Binding-site contacts:
Ligand atom C5 contacts residue GLU39 of chain 1.A at 3.6 Å.
Ligand atom C7 contacts residue TRP38 of chain 1.A at 3.9 Å (hydrophobic).
Ligand atom C2 contacts residue LEU36 of chain 1.A at 4.0 Å (hydrophobic).
Ligand atom C4 contacts residue LYS37 of chain 1.A at 4.3 Å.
Ligand atom C6 contacts residue TRP38 of chain 1.A at 3.7 Å (hydrophobic).
Ligand atom C10 contacts residue TRP38 of chain 1.A at 3.6 Å (hydrophobic).
Ligand atom C1 contacts residue GLU39 of chain 1.A at 4.3 Å.
Ligand atom C4 contacts residue TRP38 of chain 1.A at 3.9 Å (hydrophobic).
Ligand atom C5 contacts residue TRP38 of chain 1.A at 4.0 Å (hydrophobic).
Ligand atom C4 contacts residue GLU39 of chain 1.A at 4.2 Å.
Ligand atom C12 contacts residue TRP38 of chain 1.A at 3.4 Å (hydrophobic).
Ligand atom C15 contacts residue TRP38 of chain 1.A at 3.5 Å (hydrophobic).
Ligand atom C2 contacts residue LYS37 of chain 1.A at 3.3 Å.
Ligand atom N16 contacts residue TRP38 of chain 1.A at 3.8 Å.
Ligand atom C1 contacts residue PHE49 of chain 1.A at 4.1 Å (hydrophobic).
Ligand atom C3 contacts residue LYS37 of chain 1.A at 3.4 Å.
Ligand atom N14 contacts residue TRP38 of chain 1.A at 3.4 Å.
Ligand atom C12 contacts residue GLU39 of chain 1.A at 4.0 Å.
Ligand atom S9 contacts residue TRP38 of chain 1.A at 4.2 Å.
Ligand atom O13 contacts residue GLU39 of chain 1.A at 2.8 Å (salt-bridge).
Ligand atom C11 contacts residue TRP38 of chain 1.A at 3.7 Å (hydrophobic).
Ligand atom C1 contacts residue TRP38 of chain 1.A at 3.7 Å (hydrophobic).
Ligand atom C1 contacts residue LEU36 of chain 1.A at 4.1 Å (hydrophobic).
Ligand atom C1 contacts residue LYS37 of chain 1.A at 4.0 Å.
Ligand atom C6 contacts residue GLU39 of chain 1.A at 3.7 Å.
Ligand atom C3 contacts residue TRP38 of chain 1.A at 3.7 Å (hydrophobic).
Ligand atom C6 contacts residue PHE49 of chain 1.A at 3.8 Å (hydrophobic).
Ligand atom C2 contacts residue TRP38 of chain 1.A at 3.4 Å (hydrophobic).
Ligand atom O13 contacts residue TRP38 of chain 1.A at 3.6 Å.
Ligand atom C8 contacts residue TRP38 of chain 1.A at 4.0 Å (hydrophobic).

This small molecule binds to this protein.
Small molecule (SMILES): O=c1[nH]cnc2scc(-c3ccccc3)c12

Sequence of chain 1.A:
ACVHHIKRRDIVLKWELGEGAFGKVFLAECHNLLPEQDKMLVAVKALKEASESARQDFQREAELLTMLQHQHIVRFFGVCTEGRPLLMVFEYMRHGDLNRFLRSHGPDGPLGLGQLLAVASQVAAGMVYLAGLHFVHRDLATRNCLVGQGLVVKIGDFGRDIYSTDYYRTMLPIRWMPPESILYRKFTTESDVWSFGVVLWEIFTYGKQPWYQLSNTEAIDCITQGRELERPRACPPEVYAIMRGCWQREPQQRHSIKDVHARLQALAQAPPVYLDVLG